Binding-site contacts:
Ligand atom CAI contacts residue THR134 of chain 1.A at 4.0 Å.
Ligand atom OAF contacts residue GLN119 of chain 1.B at 2.9 Å (h-bond).
Ligand atom SBB contacts residue EOH1 of chain 1.M at 4.2 Å.
Ligand atom CAU contacts residue THR134 of chain 1.A at 4.1 Å.
Ligand atom SBB contacts residue GLN119 of chain 1.B at 4.2 Å.
Ligand atom N contacts residue THR134 of chain 1.A at 3.7 Å.
Ligand atom CAB contacts residue THR134 of chain 1.A at 3.8 Å.
Ligand atom OAF contacts residue EOH1 of chain 1.M at 3.7 Å.
Ligand atom NAP contacts residue EOH1 of chain 1.M at 4.0 Å.
Ligand atom CAZ contacts residue THR134 of chain 1.A at 4.0 Å.
Ligand atom CAB contacts residue GLY138 of chain 1.A at 3.4 Å.
Ligand atom CAV contacts residue PRO133 of chain 1.A at 3.5 Å (hydrophobic).
Ligand atom CAX contacts residue THR134 of chain 1.A at 3.6 Å.
Ligand atom CAW contacts residue EOH1 of chain 1.M at 4.1 Å.
Ligand atom CAT contacts residue THR134 of chain 1.A at 3.9 Å.
Ligand atom CAH contacts residue THR134 of chain 1.A at 3.9 Å.
Ligand atom CAN contacts residue THR134 of chain 1.A at 3.9 Å.
Ligand atom CAH contacts residue LEU114 of chain 1.A at 3.3 Å (hydrophobic).
Ligand atom NAQ contacts residue THR134 of chain 1.A at 4.1 Å.
Ligand atom CAK contacts residue PRO133 of chain 1.A at 4.4 Å (hydrophobic).
Ligand atom CAL contacts residue ALA137 of chain 1.A at 3.7 Å (hydrophobic).
Ligand atom CAY contacts residue THR134 of chain 1.A at 4.2 Å.
Ligand atom CAL contacts residue THR117 of chain 1.A at 3.8 Å.
Ligand atom NAP contacts residue GLN119 of chain 1.B at 4.0 Å.
Ligand atom CAM contacts residue PRO133 of chain 1.A at 3.5 Å (hydrophobic).
Ligand atom CAW contacts residue THR134 of chain 1.A at 4.4 Å.
Ligand atom CAI contacts residue LEU114 of chain 1.A at 3.8 Å (hydrophobic).
Ligand atom OAR contacts residue PRO133 of chain 1.A at 3.6 Å.
Ligand atom OAD contacts residue GLN119 of chain 1.B at 3.6 Å.
Ligand atom CAB contacts residue MET71 of chain 1.A at 3.6 Å (hydrophobic).
Ligand atom CAU contacts residue ALA137 of chain 1.A at 4.1 Å (hydrophobic).
Ligand atom CAJ contacts residue PRO133 of chain 1.A at 3.8 Å (hydrophobic).
Ligand atom NAP contacts residue THR117 of chain 1.A at 3.8 Å.
Ligand atom CA contacts residue THR134 of chain 1.A at 4.2 Å.
Ligand atom OAE contacts residue EOH1 of chain 1.M at 4.2 Å.
Ligand atom CAB contacts residue LEU114 of chain 1.A at 4.0 Å (hydrophobic).
Ligand atom CAB contacts residue ALA137 of chain 1.A at 3.8 Å (hydrophobic).
Ligand atom CAA contacts residue PRO133 of chain 1.A at 3.7 Å (hydrophobic).
Ligand atom CAY contacts residue PRO133 of chain 1.A at 4.2 Å (hydrophobic).
Ligand atom CAU contacts residue LEU114 of chain 1.A at 3.7 Å (hydrophobic).

The protein below binds the small molecule below.
Small molecule (SMILES): COc1ccc2c(c1)cc(C(=O)NS(=O)(=O)c1ccc(C)cn1)n2CC(=O)O

Sequence of chain 1.A:
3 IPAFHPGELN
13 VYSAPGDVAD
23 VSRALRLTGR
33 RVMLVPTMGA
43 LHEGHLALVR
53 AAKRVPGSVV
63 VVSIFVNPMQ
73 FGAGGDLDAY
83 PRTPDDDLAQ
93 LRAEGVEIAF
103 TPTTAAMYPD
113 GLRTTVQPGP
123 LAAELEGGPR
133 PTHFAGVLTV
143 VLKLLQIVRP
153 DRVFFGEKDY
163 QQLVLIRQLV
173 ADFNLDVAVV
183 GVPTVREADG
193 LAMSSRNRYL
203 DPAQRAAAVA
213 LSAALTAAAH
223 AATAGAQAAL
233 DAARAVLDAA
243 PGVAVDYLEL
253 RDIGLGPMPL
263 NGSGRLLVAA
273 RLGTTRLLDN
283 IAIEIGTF

Sequence of chain 1.B:
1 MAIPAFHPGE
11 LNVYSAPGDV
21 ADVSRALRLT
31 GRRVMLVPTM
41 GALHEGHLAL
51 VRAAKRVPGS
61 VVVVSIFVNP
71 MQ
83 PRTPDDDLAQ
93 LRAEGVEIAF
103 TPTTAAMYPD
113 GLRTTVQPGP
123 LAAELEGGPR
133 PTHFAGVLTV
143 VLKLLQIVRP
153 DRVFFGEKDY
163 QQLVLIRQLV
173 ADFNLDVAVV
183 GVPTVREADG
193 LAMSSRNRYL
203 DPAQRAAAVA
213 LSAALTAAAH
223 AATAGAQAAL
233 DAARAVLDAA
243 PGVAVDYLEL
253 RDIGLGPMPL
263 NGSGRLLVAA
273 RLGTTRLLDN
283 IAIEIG